Sequence of chain 1.A:
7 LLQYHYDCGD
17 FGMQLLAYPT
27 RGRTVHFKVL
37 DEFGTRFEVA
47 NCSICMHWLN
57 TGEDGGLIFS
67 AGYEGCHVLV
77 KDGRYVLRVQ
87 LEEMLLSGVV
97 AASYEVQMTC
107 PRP

A protein and the small-molecule ligand that binds it are described below.
Small molecule (SMILES): CC(=O)N[C@H]1[C@H](O[C@H]2[C@H](O)[C@@H](NC(C)=O)CO[C@@H]2CO[C@@H]2O[C@@H](C)[C@@H](O)[C@@H](O)[C@@H]2O)O[C@H](CO)[C@@H](O)[C@@H]1O

Binding-site contacts:
Ligand atom O5 contacts residue ASN56 of chain 1.A at 4.2 Å.
Ligand atom C3 contacts residue LEU55 of chain 1.A at 4.1 Å (hydrophobic).
Ligand atom C1 contacts residue ASN47 of chain 1.A at 1.4 Å.
Ligand atom N2 contacts residue ASN47 of chain 1.A at 3.0 Å (h-bond).
Ligand atom C5 contacts residue ASN47 of chain 1.A at 3.7 Å.
Ligand atom O6 contacts residue TRP54 of chain 1.A at 3.8 Å.
Ligand atom O4 contacts residue TRP54 of chain 1.A at 4.1 Å.
Ligand atom C2 contacts residue ASN56 of chain 1.A at 4.2 Å.
Ligand atom C3 contacts residue ASN47 of chain 1.A at 3.8 Å.
Ligand atom C3 contacts residue ASN56 of chain 1.A at 3.2 Å.
Ligand atom O5 contacts residue TRP54 of chain 1.A at 4.3 Å.
Ligand atom O2 contacts residue TRP54 of chain 1.A at 4.1 Å.
Ligand atom O3 contacts residue ASN56 of chain 1.A at 4.0 Å.
Ligand atom C6 contacts residue ASN56 of chain 1.A at 4.4 Å.
Ligand atom C1 contacts residue ASN56 of chain 1.A at 4.1 Å.
Ligand atom C2 contacts residue LEU55 of chain 1.A at 4.0 Å (hydrophobic).
Ligand atom C7 contacts residue ASN47 of chain 1.A at 3.4 Å.
Ligand atom O5 contacts residue ASN56 of chain 1.A at 4.3 Å.
Ligand atom O4 contacts residue ASN56 of chain 1.A at 3.2 Å (h-bond).
Ligand atom C2 contacts residue ASN47 of chain 1.A at 2.5 Å.
Ligand atom O7 contacts residue ASN47 of chain 1.A at 3.4 Å (h-bond).
Ligand atom O6 contacts residue ASN56 of chain 1.A at 4.3 Å.
Ligand atom O4 contacts residue MPD1 of chain 1.E at 3.6 Å (h-bond).
Ligand atom C4 contacts residue ASN47 of chain 1.A at 4.2 Å.
Ligand atom C1 contacts residue LEU55 of chain 1.A at 3.8 Å (hydrophobic).
Ligand atom N2 contacts residue LEU55 of chain 1.A at 3.6 Å.
Ligand atom C4 contacts residue ASN56 of chain 1.A at 3.5 Å.
Ligand atom C5 contacts residue TRP54 of chain 1.A at 4.2 Å (hydrophobic).
Ligand atom O5 contacts residue ASN47 of chain 1.A at 2.4 Å (h-bond).
Ligand atom C5 contacts residue ASN56 of chain 1.A at 3.6 Å.
Ligand atom C4 contacts residue TRP54 of chain 1.A at 3.8 Å (hydrophobic).